A small-molecule ligand and the protein it binds are described below.
Small molecule (SMILES): O=CC[C@H](O)N[C@@](O)(CC(=O)O)C(=O)O

Binding-site contacts:
Ligand atom NAE contacts residue ASN111 of chain 1.A at 3.4 Å (h-bond).
Ligand atom OAF contacts residue ASP37 of chain 1.A at 3.4 Å.
Ligand atom CAL contacts residue ASN111 of chain 1.A at 3.1 Å.
Ligand atom CAH contacts residue TYR23 of chain 1.A at 3.5 Å (hydrophobic).
Ligand atom OAC contacts residue ASN111 of chain 1.A at 3.0 Å (h-bond).
Ligand atom CAA contacts residue THR213 of chain 1.A at 3.2 Å.
Ligand atom OAI contacts residue ASN111 of chain 1.A at 3.6 Å.
Ligand atom OAN contacts residue ASN111 of chain 1.A at 3.1 Å (h-bond).
Ligand atom CAL contacts residue SER38 of chain 1.A at 3.9 Å.
Ligand atom CAK contacts residue SER38 of chain 1.A at 3.7 Å.
Ligand atom CAD contacts residue TYR23 of chain 1.A at 3.0 Å (hydrophobic).
Ligand atom OAI contacts residue TYR23 of chain 1.A at 3.7 Å.
Ligand atom OAN contacts residue TYR109 of chain 1.A at 2.9 Å (h-bond).
Ligand atom OAO contacts residue HIS21 of chain 1.A at 3.4 Å (h-bond).
Ligand atom OAJ contacts residue TYR23 of chain 1.A at 3.6 Å.
Ligand atom OAO contacts residue ASP37 of chain 1.A at 3.7 Å.
Ligand atom NAE contacts residue HIS21 of chain 1.A at 3.4 Å (h-bond).
Ligand atom OAI contacts residue HIS196 of chain 1.A at 3.8 Å.
Ligand atom CAH contacts residue SF41 of chain 1.B at 2.8 Å.
Ligand atom OAF contacts residue HIS21 of chain 1.A at 2.8 Å (h-bond).
Ligand atom OAO contacts residue MET61 of chain 1.A at 3.5 Å.
Ligand atom OAG contacts residue SER212 of chain 1.A at 3.0 Å.
Ligand atom OAI contacts residue GLU198 of chain 1.A at 3.1 Å (salt-bridge).
Ligand atom CAD contacts residue HIS196 of chain 1.A at 3.7 Å.
Ligand atom OAI contacts residue SF41 of chain 1.B at 2.7 Å.
Ligand atom CAM contacts residue ASN111 of chain 1.A at 3.7 Å.
Ligand atom OAF contacts residue THR213 of chain 1.A at 2.5 Å (h-bond).
Ligand atom OAC contacts residue HIS196 of chain 1.A at 3.2 Å (h-bond).
Ligand atom CAA contacts residue HIS21 of chain 1.A at 3.7 Å.
Ligand atom OAJ contacts residue ASN111 of chain 1.A at 3.6 Å.
Ligand atom OAO contacts residue SER38 of chain 1.A at 2.7 Å (h-bond).
Ligand atom OAI contacts residue HIS173 of chain 1.A at 3.6 Å.
Ligand atom OAJ contacts residue SF41 of chain 1.B at 2.3 Å.
Ligand atom CAK contacts residue HIS21 of chain 1.A at 3.5 Å.
Ligand atom OAC contacts residue TYR109 of chain 1.A at 3.3 Å (h-bond).
Ligand atom CAK contacts residue ASP37 of chain 1.A at 3.5 Å.
Ligand atom OAG contacts residue THR213 of chain 1.A at 2.8 Å (h-bond).
Ligand atom OAG contacts residue HIS196 of chain 1.A at 3.6 Å (h-bond).
Ligand atom CAH contacts residue ASN111 of chain 1.A at 3.5 Å.
Ligand atom CAB contacts residue ASN111 of chain 1.A at 3.7 Å.

Sequence of chain 1.A:
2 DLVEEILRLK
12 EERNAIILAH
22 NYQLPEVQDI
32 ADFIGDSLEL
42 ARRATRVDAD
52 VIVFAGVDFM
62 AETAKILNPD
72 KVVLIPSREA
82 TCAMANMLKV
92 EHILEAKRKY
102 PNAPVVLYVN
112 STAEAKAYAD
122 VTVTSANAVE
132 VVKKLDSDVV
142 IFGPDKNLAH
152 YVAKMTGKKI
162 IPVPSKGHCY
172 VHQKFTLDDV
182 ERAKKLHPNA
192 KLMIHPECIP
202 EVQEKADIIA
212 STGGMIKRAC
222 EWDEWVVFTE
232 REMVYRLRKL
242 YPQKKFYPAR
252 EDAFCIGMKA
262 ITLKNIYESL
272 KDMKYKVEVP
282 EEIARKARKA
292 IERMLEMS